Binding-site contacts:
Ligand atom O28 contacts residue HIS46 of chain 1.A at 3.1 Å.
Ligand atom C18 contacts residue GLU104 of chain 1.A at 3.4 Å.
Ligand atom C16 contacts residue LEU91 of chain 1.A at 3.8 Å (hydrophobic).
Ligand atom O25 contacts residue GLU104 of chain 1.A at 3.1 Å (salt-bridge).
Ligand atom C6 contacts residue GLU65 of chain 1.A at 3.4 Å.
Ligand atom C23 contacts residue MN1 of chain 1.C at 2.9 Å.
Ligand atom O28 contacts residue ASP93 of chain 1.A at 3.2 Å (salt-bridge).
Ligand atom C17 contacts residue LEU91 of chain 1.A at 3.3 Å (hydrophobic).
Ligand atom C21 contacts residue PHE90 of chain 1.A at 4.0 Å (hydrophobic).
Ligand atom C15 contacts residue LEU91 of chain 1.A at 3.5 Å (hydrophobic).
Ligand atom C6 contacts residue HIS46 of chain 1.A at 3.1 Å.
Ligand atom O26 contacts residue MN1 of chain 1.C at 4.0 Å.
Ligand atom C14 contacts residue MN1 of chain 1.D at 3.4 Å.
Ligand atom C22 contacts residue MN1 of chain 1.D at 3.8 Å.
Ligand atom C1 contacts residue GLU65 of chain 1.A at 3.2 Å.
Ligand atom CL2 contacts residue LYS122 of chain 1.A at 4.0 Å.
Ligand atom O27 contacts residue MN1 of chain 1.D at 2.2 Å.
Ligand atom C24 contacts residue GLU104 of chain 1.A at 3.2 Å.
Ligand atom O25 contacts residue MN1 of chain 1.C at 2.2 Å.
Ligand atom O25 contacts residue HIS46 of chain 1.A at 2.9 Å (h-bond).
Ligand atom O26 contacts residue GLU104 of chain 1.A at 4.0 Å.
Ligand atom O27 contacts residue GLU65 of chain 1.A at 3.3 Å (salt-bridge).
Ligand atom C9 contacts residue TYR29 of chain 1.A at 3.4 Å (hydrophobic).
Ligand atom O28 contacts residue GLU104 of chain 1.A at 3.4 Å (salt-bridge).
Ligand atom O25 contacts residue ILE105 of chain 1.A at 3.1 Å (h-bond).
Ligand atom O26 contacts residue TYR115 of chain 1.A at 4.0 Å.
Ligand atom O28 contacts residue GLU65 of chain 1.A at 3.1 Å (salt-bridge).
Ligand atom O28 contacts residue MN1 of chain 1.D at 2.1 Å.
Ligand atom C24 contacts residue LYS119 of chain 1.A at 3.7 Å.
Ligand atom C23 contacts residue MN1 of chain 1.D at 3.2 Å.
Ligand atom O25 contacts residue LYS119 of chain 1.A at 3.9 Å.
Ligand atom C24 contacts residue HIS46 of chain 1.A at 3.7 Å.
Ligand atom C23 contacts residue HIS46 of chain 1.A at 3.9 Å.
Ligand atom C24 contacts residue MN1 of chain 1.C at 2.8 Å.
Ligand atom O28 contacts residue MN1 of chain 1.C at 2.4 Å.
Ligand atom CL2 contacts residue LYS119 of chain 1.A at 3.7 Å.
Ligand atom C5 contacts residue HIS46 of chain 1.A at 3.6 Å.
Ligand atom C23 contacts residue GLU104 of chain 1.A at 3.5 Å.
Ligand atom C17 contacts residue GLU104 of chain 1.A at 3.4 Å.
Ligand atom O26 contacts residue LYS119 of chain 1.A at 2.9 Å (salt-bridge).

This small molecule binds to this protein.
Small molecule (SMILES): O=C(O)/C(O)=C/C(=O)C1(Cc2ccc(Cl)cc2)CCN(Cc2ccccc2)CC1

Sequence of chain 1.A:
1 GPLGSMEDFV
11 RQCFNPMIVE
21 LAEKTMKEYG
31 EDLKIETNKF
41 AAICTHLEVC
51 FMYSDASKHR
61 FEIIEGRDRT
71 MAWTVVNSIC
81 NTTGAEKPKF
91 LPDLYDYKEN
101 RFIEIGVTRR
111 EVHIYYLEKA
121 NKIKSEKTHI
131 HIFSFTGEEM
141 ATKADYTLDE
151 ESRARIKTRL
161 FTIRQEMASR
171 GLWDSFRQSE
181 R